Binding-site contacts:
Ligand atom CG contacts residue TRP147 of chain 1.A at 3.1 Å (hydrophobic).
Ligand atom O contacts residue TYR84 of chain 1.A at 2.8 Å (h-bond).
Ligand atom CB contacts residue GLN155 of chain 1.A at 3.3 Å.
Ligand atom CG contacts residue ASN66 of chain 1.A at 2.9 Å.
Ligand atom NZ contacts residue ASP116 of chain 1.A at 2.7 Å (salt-bridge).
Ligand atom CG contacts residue ASP77 of chain 1.A at 3.3 Å.
Ligand atom NE2 contacts residue ARG62 of chain 1.A at 2.2 Å (salt-bridge).
Ligand atom OE1 contacts residue ASN66 of chain 1.A at 3.3 Å (h-bond).
Ligand atom N contacts residue TYR7 of chain 1.A at 3.1 Å (h-bond).
Ligand atom O contacts residue LYS146 of chain 1.A at 3.0 Å.
Ligand atom CD contacts residue ASN66 of chain 1.A at 3.0 Å.
Ligand atom CG1 contacts residue ASN63 of chain 1.A at 3.5 Å.
Ligand atom OG contacts residue THR73 of chain 1.A at 3.2 Å (h-bond).
Ligand atom CA contacts residue TYR7 of chain 1.A at 3.4 Å (hydrophobic).
Ligand atom CD1 contacts residue VAL67 of chain 1.A at 3.4 Å (hydrophobic).
Ligand atom N contacts residue ASP77 of chain 1.A at 2.7 Å (salt-bridge).
Ligand atom O contacts residue THR143 of chain 1.A at 2.8 Å (h-bond).
Ligand atom O contacts residue THR73 of chain 1.A at 3.5 Å.
Ligand atom CD1 contacts residue ASN66 of chain 1.A at 3.5 Å.
Ligand atom CD2 contacts residue TRP156 of chain 1.A at 3.3 Å (hydrophobic).
Ligand atom CD contacts residue ARG62 of chain 1.A at 3.3 Å.
Ligand atom CB contacts residue THR73 of chain 1.A at 3.0 Å.
Ligand atom CD1 contacts residue ASN63 of chain 1.A at 3.3 Å.
Ligand atom O contacts residue THR73 of chain 1.A at 3.0 Å (h-bond).
Ligand atom O contacts residue TRP147 of chain 1.A at 2.8 Å (h-bond).
Ligand atom CG2 contacts residue TYR7 of chain 1.A at 3.3 Å (hydrophobic).
Ligand atom CE2 contacts residue TRP156 of chain 1.A at 3.4 Å (hydrophobic).
Ligand atom N contacts residue TYR99 of chain 1.A at 3.1 Å (h-bond).
Ligand atom N contacts residue TYR171 of chain 1.A at 2.7 Å (h-bond).
Ligand atom CE contacts residue LYS146 of chain 1.A at 3.2 Å.
Ligand atom C contacts residue TYR7 of chain 1.A at 3.4 Å (hydrophobic).
Ligand atom CA contacts residue TYR99 of chain 1.A at 3.4 Å (hydrophobic).
Ligand atom CA contacts residue ASP77 of chain 1.A at 3.5 Å.
Ligand atom O contacts residue TYR159 of chain 1.A at 2.7 Å (h-bond).
Ligand atom CB contacts residue ASP77 of chain 1.A at 3.5 Å.
Ligand atom N contacts residue ASN63 of chain 1.A at 3.2 Å (h-bond).
Ligand atom OG contacts residue GLN155 of chain 1.A at 2.6 Å (h-bond).
Ligand atom OXT contacts residue TYR84 of chain 1.A at 3.5 Å (h-bond).
Ligand atom OE1 contacts residue ARG62 of chain 1.A at 2.9 Å (salt-bridge).
Ligand atom CB contacts residue TYR99 of chain 1.A at 3.3 Å (hydrophobic).

This protein binds this small molecule.
Small molecule (SMILES): CC[C@H](C)[C@H](NC(=O)[C@H](C)N)C(=O)N[C@@H](Cc1ccccc1)C(=O)N[C@@H](CCC(N)=O)C(=O)N[C@@H](CO)C(=O)N[C@@H](CO)C(=O)N[C@@H](CCSC)C(=O)N[C@H](C(=O)N[C@@H](CCCCN)C(=O)O)[C@@H](C)O

Sequence of chain 1.A:
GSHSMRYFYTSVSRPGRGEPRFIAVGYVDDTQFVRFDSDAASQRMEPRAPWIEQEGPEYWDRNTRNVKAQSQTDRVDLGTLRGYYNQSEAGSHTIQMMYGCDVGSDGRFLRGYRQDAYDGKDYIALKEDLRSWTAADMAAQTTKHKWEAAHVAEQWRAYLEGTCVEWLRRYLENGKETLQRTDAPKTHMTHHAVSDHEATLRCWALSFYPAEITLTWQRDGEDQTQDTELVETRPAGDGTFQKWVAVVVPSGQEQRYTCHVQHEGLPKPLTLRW